Sequence of chain 1.A:
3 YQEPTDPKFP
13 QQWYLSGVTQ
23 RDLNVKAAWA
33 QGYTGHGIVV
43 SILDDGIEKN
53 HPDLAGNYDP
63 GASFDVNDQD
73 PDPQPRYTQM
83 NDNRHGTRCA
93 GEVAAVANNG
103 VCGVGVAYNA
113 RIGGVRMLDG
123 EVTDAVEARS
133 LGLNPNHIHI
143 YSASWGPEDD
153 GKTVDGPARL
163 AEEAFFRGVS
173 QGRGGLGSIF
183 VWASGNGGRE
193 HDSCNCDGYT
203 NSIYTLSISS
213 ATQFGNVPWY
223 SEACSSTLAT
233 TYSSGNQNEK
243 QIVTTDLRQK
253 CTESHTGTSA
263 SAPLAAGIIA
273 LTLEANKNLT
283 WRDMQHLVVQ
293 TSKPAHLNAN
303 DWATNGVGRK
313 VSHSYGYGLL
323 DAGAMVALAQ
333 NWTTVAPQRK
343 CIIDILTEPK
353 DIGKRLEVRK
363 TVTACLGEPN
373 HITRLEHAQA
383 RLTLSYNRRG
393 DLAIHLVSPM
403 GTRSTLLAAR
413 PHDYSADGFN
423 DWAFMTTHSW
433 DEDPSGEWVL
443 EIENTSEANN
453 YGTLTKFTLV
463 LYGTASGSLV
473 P

The protein below binds the small molecule below.
Small molecule (SMILES): CC(=O)N[C@@H]1[C@@H](O)[C@H](O)[C@@H](CO)O[C@H]1O

Binding-site contacts:
Ligand atom C4 contacts residue ASN280 of chain 1.A at 4.2 Å.
Ligand atom O6 contacts residue THR336 of chain 1.A at 3.3 Å (h-bond).
Ligand atom N2 contacts residue ASN280 of chain 1.A at 2.9 Å (h-bond).
Ligand atom C5 contacts residue THR336 of chain 1.A at 4.4 Å.
Ligand atom C2 contacts residue ASN280 of chain 1.A at 2.5 Å.
Ligand atom O7 contacts residue ASN280 of chain 1.A at 3.3 Å (h-bond).
Ligand atom C1 contacts residue ASN280 of chain 1.A at 1.4 Å.
Ligand atom O5 contacts residue THR336 of chain 1.A at 3.6 Å (h-bond).
Ligand atom C5 contacts residue ASN280 of chain 1.A at 3.6 Å.
Ligand atom C7 contacts residue ASN280 of chain 1.A at 3.3 Å.
Ligand atom C8 contacts residue ASN280 of chain 1.A at 4.4 Å.
Ligand atom C6 contacts residue THR336 of chain 1.A at 3.8 Å.
Ligand atom O5 contacts residue ASN280 of chain 1.A at 2.3 Å (h-bond).
Ligand atom C3 contacts residue ASN280 of chain 1.A at 3.8 Å.